Binding-site contacts:
Ligand atom N06 contacts residue GLU57 of chain 1.B at 4.1 Å.
Ligand atom C03 contacts residue TYR22 of chain 1.B at 3.7 Å (hydrophobic).
Ligand atom N07 contacts residue THR67 of chain 1.A at 4.4 Å.
Ligand atom N07 contacts residue ILE60 of chain 1.B at 3.5 Å.
Ligand atom C05 contacts residue PRO68 of chain 1.A at 2.8 Å (hydrophobic).
Ligand atom C08 contacts residue THR67 of chain 1.A at 4.1 Å.
Ligand atom N09 contacts residue PRO68 of chain 1.A at 1.4 Å.
Ligand atom C05 contacts residue TYR22 of chain 1.B at 4.0 Å (hydrophobic).
Ligand atom C08 contacts residue PRO68 of chain 1.A at 1.6 Å (hydrophobic).
Ligand atom C08 contacts residue ILE60 of chain 1.B at 3.4 Å (hydrophobic).
Ligand atom C05 contacts residue ILE60 of chain 1.B at 3.4 Å (hydrophobic).
Ligand atom N09 contacts residue ILE60 of chain 1.B at 3.1 Å.
Ligand atom N06 contacts residue PRO68 of chain 1.A at 2.0 Å.
Ligand atom N09 contacts residue TYR22 of chain 1.B at 4.4 Å.
Ligand atom O10 contacts residue TYR22 of chain 1.B at 3.4 Å.
Ligand atom N09 contacts residue ASN61 of chain 1.B at 3.6 Å.
Ligand atom N07 contacts residue ASN61 of chain 1.B at 4.2 Å.
Ligand atom N09 contacts residue THR67 of chain 1.A at 3.4 Å.
Ligand atom C04 contacts residue TYR22 of chain 1.B at 3.7 Å (hydrophobic).
Ligand atom C08 contacts residue ASN61 of chain 1.B at 4.3 Å.
Ligand atom O10 contacts residue ILE60 of chain 1.B at 3.7 Å.
Ligand atom N07 contacts residue GLU57 of chain 1.B at 3.9 Å.
Ligand atom O02 contacts residue PRO68 of chain 1.A at 4.4 Å.
Ligand atom C08 contacts residue TYR22 of chain 1.B at 4.2 Å (hydrophobic).
Ligand atom N07 contacts residue PRO68 of chain 1.A at 0.9 Å.
Ligand atom C04 contacts residue ILE60 of chain 1.B at 4.0 Å (hydrophobic).
Ligand atom N06 contacts residue ILE60 of chain 1.B at 3.2 Å.
Ligand atom O10 contacts residue PRO68 of chain 1.A at 2.6 Å.
Ligand atom C04 contacts residue PRO68 of chain 1.A at 4.3 Å (hydrophobic).

Sequence of chain 1.B:
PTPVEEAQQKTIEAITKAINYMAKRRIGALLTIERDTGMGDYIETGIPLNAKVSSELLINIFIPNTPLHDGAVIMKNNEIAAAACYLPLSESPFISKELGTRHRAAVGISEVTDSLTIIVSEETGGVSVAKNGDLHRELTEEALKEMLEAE

The protein below binds the small molecule below.
Small molecule (SMILES): COCCc1nnc(N)o1

Sequence of chain 1.A:
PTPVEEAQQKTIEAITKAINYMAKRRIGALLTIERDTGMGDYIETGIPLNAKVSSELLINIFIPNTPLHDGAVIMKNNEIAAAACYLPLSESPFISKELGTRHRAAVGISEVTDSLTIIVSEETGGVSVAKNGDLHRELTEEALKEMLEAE